Sequence of chain 1.C:
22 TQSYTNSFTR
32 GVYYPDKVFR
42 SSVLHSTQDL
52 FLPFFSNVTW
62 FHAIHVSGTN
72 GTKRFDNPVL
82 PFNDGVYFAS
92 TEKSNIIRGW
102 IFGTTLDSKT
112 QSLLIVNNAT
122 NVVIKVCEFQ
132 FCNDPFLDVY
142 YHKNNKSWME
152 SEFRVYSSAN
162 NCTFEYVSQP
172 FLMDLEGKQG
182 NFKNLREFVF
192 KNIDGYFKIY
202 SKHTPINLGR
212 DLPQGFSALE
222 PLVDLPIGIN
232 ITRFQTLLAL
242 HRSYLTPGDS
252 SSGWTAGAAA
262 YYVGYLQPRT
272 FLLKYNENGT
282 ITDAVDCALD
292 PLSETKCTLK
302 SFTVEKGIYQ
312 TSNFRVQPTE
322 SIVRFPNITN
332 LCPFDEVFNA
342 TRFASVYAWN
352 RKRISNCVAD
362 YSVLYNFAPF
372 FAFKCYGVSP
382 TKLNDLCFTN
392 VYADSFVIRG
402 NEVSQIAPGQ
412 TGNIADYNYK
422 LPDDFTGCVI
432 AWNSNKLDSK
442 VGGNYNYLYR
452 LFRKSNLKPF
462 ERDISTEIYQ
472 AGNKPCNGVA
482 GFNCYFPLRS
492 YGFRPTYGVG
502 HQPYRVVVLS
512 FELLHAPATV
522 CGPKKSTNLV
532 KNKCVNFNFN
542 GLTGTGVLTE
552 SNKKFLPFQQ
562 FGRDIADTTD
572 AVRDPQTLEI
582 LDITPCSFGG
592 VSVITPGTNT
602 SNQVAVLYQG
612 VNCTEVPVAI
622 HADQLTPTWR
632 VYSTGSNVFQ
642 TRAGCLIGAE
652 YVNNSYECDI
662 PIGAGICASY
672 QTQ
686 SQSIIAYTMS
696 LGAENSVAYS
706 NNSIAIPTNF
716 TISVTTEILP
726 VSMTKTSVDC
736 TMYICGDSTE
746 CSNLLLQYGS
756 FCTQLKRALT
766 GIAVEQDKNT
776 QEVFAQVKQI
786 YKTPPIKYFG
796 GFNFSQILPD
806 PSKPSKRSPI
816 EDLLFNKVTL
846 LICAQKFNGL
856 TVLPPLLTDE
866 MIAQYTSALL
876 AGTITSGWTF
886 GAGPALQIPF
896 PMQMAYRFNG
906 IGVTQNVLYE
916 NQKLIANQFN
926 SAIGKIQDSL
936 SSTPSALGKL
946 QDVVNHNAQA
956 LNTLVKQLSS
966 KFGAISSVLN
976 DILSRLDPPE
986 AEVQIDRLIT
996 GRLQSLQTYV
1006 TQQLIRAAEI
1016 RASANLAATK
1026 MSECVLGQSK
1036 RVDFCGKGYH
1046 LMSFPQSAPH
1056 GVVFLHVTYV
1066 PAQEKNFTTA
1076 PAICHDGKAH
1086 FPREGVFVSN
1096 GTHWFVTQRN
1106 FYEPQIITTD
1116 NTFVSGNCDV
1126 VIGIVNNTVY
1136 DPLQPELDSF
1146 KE

A small-molecule ligand and the protein it binds are described below.
Small molecule (SMILES): CC(=O)N[C@@H]1[C@@H](O)[C@H](O)[C@@H](CO)O[C@H]1O

Binding-site contacts:
Ligand atom C5 contacts residue ASN654 of chain 1.C at 3.7 Å.
Ligand atom C1 contacts residue ASN654 of chain 1.C at 1.4 Å.
Ligand atom C3 contacts residue ASN654 of chain 1.C at 3.8 Å.
Ligand atom O5 contacts residue ASN654 of chain 1.C at 2.4 Å (h-bond).
Ligand atom O7 contacts residue ASN654 of chain 1.C at 2.9 Å (h-bond).
Ligand atom C4 contacts residue ASN654 of chain 1.C at 4.2 Å.
Ligand atom C8 contacts residue ASN654 of chain 1.C at 4.3 Å.
Ligand atom C7 contacts residue ASN654 of chain 1.C at 3.1 Å.
Ligand atom C2 contacts residue ASN654 of chain 1.C at 2.4 Å.
Ligand atom N2 contacts residue ASN654 of chain 1.C at 2.9 Å (h-bond).